Sequence of chain 1.G:
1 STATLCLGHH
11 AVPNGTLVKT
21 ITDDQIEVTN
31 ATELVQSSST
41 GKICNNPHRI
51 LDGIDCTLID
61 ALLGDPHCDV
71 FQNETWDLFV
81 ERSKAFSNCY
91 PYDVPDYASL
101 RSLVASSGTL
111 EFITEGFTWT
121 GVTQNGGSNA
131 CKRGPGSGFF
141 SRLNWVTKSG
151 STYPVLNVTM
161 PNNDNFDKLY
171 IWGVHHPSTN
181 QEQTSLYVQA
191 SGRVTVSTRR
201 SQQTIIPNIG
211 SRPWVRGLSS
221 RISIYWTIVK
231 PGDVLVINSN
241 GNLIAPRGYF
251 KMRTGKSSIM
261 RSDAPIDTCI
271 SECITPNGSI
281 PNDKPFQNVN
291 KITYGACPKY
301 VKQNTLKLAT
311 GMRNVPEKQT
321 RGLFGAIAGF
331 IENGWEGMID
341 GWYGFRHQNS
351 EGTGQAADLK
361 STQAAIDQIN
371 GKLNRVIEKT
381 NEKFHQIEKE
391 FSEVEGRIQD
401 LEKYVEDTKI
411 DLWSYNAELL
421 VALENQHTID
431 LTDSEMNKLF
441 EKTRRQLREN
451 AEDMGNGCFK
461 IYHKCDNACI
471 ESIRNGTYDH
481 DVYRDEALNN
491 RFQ

A small-molecule ligand and the protein it binds are described below.
Small molecule (SMILES): CC(=O)N[C@@H]1[C@@H](O)[C@H](O)[C@@H](CO)O[C@H]1O

Binding-site contacts:
Ligand atom C1 contacts residue GLU471 of chain 1.G at 3.9 Å.
Ligand atom N2 contacts residue THR477 of chain 1.G at 4.2 Å.
Ligand atom O5 contacts residue ASN475 of chain 1.G at 2.4 Å (h-bond).
Ligand atom N2 contacts residue ASN475 of chain 1.G at 2.9 Å (h-bond).
Ligand atom C3 contacts residue ASN475 of chain 1.G at 3.8 Å.
Ligand atom C6 contacts residue SER472 of chain 1.G at 4.5 Å.
Ligand atom C8 contacts residue ASN475 of chain 1.G at 3.3 Å.
Ligand atom C5 contacts residue SER472 of chain 1.G at 4.5 Å.
Ligand atom C5 contacts residue ASN475 of chain 1.G at 3.7 Å.
Ligand atom C1 contacts residue ASN475 of chain 1.G at 1.4 Å.
Ligand atom O6 contacts residue SER472 of chain 1.G at 4.4 Å.
Ligand atom O5 contacts residue SER472 of chain 1.G at 3.8 Å.
Ligand atom C7 contacts residue ASN475 of chain 1.G at 3.3 Å.
Ligand atom C6 contacts residue GLU471 of chain 1.G at 4.3 Å.
Ligand atom C4 contacts residue ASN475 of chain 1.G at 4.3 Å.
Ligand atom C6 contacts residue ALA468 of chain 1.G at 4.5 Å (hydrophobic).
Ligand atom C1 contacts residue SER472 of chain 1.G at 4.3 Å.
Ligand atom C2 contacts residue ASN475 of chain 1.G at 2.5 Å.
Ligand atom O7 contacts residue ASN475 of chain 1.G at 3.5 Å (h-bond).
Ligand atom O5 contacts residue GLU471 of chain 1.G at 3.5 Å.
Ligand atom O5 contacts residue THR477 of chain 1.G at 4.3 Å.
Ligand atom C5 contacts residue GLU471 of chain 1.G at 4.5 Å.
Ligand atom C1 contacts residue THR477 of chain 1.G at 4.0 Å.